Binding-site contacts:
Ligand atom N contacts residue NA1 of chain 1.AB at 4.1 Å.
Ligand atom N contacts residue ASP191 of chain 1.J at 4.0 Å.
Ligand atom N contacts residue ASP216 of chain 1.J at 2.8 Å (salt-bridge).
Ligand atom OXT contacts residue NA1 of chain 1.AB at 2.9 Å (h-bond).
Ligand atom OE1 contacts residue LYS222 of chain 1.J at 3.8 Å.
Ligand atom CD contacts residue PHE130 of chain 1.J at 4.2 Å (hydrophobic).
Ligand atom OXT contacts residue EDO1 of chain 1.CB at 3.9 Å.
Ligand atom CG contacts residue GLU217 of chain 1.J at 3.5 Å.
Ligand atom CA contacts residue ASP216 of chain 1.J at 3.8 Å.
Ligand atom OE2 contacts residue PHE130 of chain 1.J at 3.3 Å.
Ligand atom CG contacts residue TRP223 of chain 1.J at 4.2 Å (hydrophobic).
Ligand atom C contacts residue NA1 of chain 1.AB at 4.1 Å.
Ligand atom CB contacts residue PHE130 of chain 1.J at 4.0 Å (hydrophobic).
Ligand atom CD contacts residue TRP223 of chain 1.J at 3.7 Å (hydrophobic).
Ligand atom OXT contacts residue ASP216 of chain 1.J at 3.4 Å (salt-bridge).
Ligand atom CA contacts residue GLU217 of chain 1.J at 3.6 Å.
Ligand atom N contacts residue ASP189 of chain 1.J at 3.6 Å (salt-bridge).
Ligand atom OXT contacts residue GLU217 of chain 1.J at 3.1 Å (salt-bridge).
Ligand atom CB contacts residue GLU217 of chain 1.J at 4.0 Å.
Ligand atom C contacts residue ASP216 of chain 1.J at 4.0 Å.
Ligand atom N contacts residue GLU217 of chain 1.J at 2.7 Å (salt-bridge).
Ligand atom C contacts residue GLU217 of chain 1.J at 3.6 Å.
Ligand atom OE1 contacts residue TRP223 of chain 1.J at 3.0 Å (h-bond).

The small molecule below binds the protein below.
Small molecule (SMILES): N[C@@H](CCC(=O)O)C(=O)O

Sequence of chain 1.J:
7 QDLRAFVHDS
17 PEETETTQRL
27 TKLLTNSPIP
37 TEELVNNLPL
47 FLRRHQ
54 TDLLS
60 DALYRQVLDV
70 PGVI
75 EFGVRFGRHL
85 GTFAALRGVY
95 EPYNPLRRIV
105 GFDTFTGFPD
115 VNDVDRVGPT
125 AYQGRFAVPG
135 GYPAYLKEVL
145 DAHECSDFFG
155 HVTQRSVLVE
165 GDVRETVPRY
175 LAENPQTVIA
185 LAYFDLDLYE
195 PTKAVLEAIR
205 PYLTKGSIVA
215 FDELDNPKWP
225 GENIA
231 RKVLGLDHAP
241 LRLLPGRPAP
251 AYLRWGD